Binding-site contacts:
Ligand atom C5 contacts residue ASN204 of chain 1.M at 3.7 Å.
Ligand atom C2 contacts residue THR206 of chain 1.M at 3.9 Å.
Ligand atom C1 contacts residue ASN204 of chain 1.M at 1.4 Å.
Ligand atom N2 contacts residue THR206 of chain 1.M at 3.6 Å.
Ligand atom O7 contacts residue ASN204 of chain 1.M at 3.1 Å (h-bond).
Ligand atom C7 contacts residue THR206 of chain 1.M at 4.4 Å.
Ligand atom C8 contacts residue ASN204 of chain 1.M at 4.3 Å.
Ligand atom C4 contacts residue ASN204 of chain 1.M at 4.2 Å.
Ligand atom C8 contacts residue SER244 of chain 1.M at 3.0 Å.
Ligand atom C5 contacts residue THR206 of chain 1.M at 4.5 Å.
Ligand atom C7 contacts residue SER244 of chain 1.M at 4.4 Å.
Ligand atom C1 contacts residue THR206 of chain 1.M at 3.4 Å.
Ligand atom C3 contacts residue THR206 of chain 1.M at 4.2 Å.
Ligand atom C3 contacts residue ASN204 of chain 1.M at 3.8 Å.
Ligand atom O5 contacts residue THR206 of chain 1.M at 4.3 Å.
Ligand atom O5 contacts residue ASN204 of chain 1.M at 2.4 Å (h-bond).
Ligand atom O7 contacts residue HIS321 of chain 1.M at 3.8 Å.
Ligand atom N2 contacts residue ASN204 of chain 1.M at 2.9 Å (h-bond).
Ligand atom C7 contacts residue ASN204 of chain 1.M at 3.1 Å.
Ligand atom C2 contacts residue ASN204 of chain 1.M at 2.4 Å.

Sequence of chain 1.M:
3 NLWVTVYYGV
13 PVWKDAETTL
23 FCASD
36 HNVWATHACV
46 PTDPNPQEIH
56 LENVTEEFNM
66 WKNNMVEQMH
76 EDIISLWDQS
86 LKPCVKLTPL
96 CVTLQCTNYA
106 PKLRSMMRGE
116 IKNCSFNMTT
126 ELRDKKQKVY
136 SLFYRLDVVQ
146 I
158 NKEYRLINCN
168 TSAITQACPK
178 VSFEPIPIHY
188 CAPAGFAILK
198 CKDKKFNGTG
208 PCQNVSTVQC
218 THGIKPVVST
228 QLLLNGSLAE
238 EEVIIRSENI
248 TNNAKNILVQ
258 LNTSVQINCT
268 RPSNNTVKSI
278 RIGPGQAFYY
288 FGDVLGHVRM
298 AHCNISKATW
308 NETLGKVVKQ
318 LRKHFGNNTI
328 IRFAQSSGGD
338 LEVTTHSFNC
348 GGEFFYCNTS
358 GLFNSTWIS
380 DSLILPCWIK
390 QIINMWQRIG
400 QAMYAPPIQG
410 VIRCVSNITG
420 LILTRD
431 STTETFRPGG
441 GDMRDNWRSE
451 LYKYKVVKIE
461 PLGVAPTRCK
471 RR

The protein below binds the small molecule below.
Small molecule (SMILES): CC(=O)N[C@@H]1[C@@H](O)[C@H](O)[C@@H](CO)O[C@H]1O